Sequence of chain 1.G:
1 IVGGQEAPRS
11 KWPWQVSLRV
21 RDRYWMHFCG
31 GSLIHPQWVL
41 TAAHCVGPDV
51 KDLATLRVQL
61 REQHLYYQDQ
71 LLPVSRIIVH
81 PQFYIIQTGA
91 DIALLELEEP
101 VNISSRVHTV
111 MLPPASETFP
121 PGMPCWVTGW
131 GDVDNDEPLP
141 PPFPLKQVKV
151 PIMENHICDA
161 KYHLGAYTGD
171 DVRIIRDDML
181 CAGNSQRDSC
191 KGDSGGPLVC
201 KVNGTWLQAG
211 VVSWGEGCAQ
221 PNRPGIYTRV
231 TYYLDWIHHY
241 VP

Binding-site contacts:
Ligand atom C4 contacts residue LEU164 of chain 1.G at 3.2 Å (hydrophobic).
Ligand atom C1 contacts residue ARG223 of chain 1.G at 3.9 Å.
Ligand atom O5 contacts residue PRO221 of chain 1.G at 2.8 Å (h-bond).
Ligand atom C4 contacts residue ARG223 of chain 1.G at 4.1 Å.
Ligand atom O5 contacts residue ARG223 of chain 1.G at 4.3 Å.
Ligand atom C1 contacts residue GLU216 of chain 1.G at 3.6 Å.
Ligand atom C4 contacts residue GLY165 of chain 1.G at 3.8 Å.
Ligand atom C1 contacts residue ASP49 of chain 1.A at 3.2 Å.
Ligand atom C2 contacts residue PRO221 of chain 1.G at 3.3 Å (hydrophobic).
Ligand atom C2 contacts residue ARG223 of chain 1.G at 4.0 Å.
Ligand atom C2 contacts residue GLN220 of chain 1.G at 3.5 Å.
Ligand atom C3 contacts residue ASN222 of chain 1.G at 4.2 Å.
Ligand atom C1 contacts residue GLN220 of chain 1.G at 3.2 Å.
Ligand atom O5 contacts residue GLN220 of chain 1.G at 2.9 Å (h-bond).
Ligand atom C3 contacts residue PRO221 of chain 1.G at 3.9 Å (hydrophobic).
Ligand atom C4 contacts residue ASN222 of chain 1.G at 4.2 Å.
Ligand atom O6 contacts residue ASN222 of chain 1.G at 3.1 Å (h-bond).
Ligand atom O6 contacts residue PRO221 of chain 1.G at 3.3 Å (h-bond).

This small molecule binds to this protein.
Small molecule (SMILES): C[C@@H](O)[C@@H](C)O

Sequence of chain 1.A:
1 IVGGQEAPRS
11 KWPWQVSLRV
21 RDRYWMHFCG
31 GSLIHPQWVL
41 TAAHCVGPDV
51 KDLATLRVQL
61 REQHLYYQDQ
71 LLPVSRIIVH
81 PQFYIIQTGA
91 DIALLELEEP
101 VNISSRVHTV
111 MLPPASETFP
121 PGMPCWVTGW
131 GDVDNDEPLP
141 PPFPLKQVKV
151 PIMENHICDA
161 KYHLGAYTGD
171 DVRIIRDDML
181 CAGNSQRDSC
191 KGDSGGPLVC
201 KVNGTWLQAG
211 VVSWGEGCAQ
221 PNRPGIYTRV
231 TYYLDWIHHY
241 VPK